Sequence of chain 5.A:
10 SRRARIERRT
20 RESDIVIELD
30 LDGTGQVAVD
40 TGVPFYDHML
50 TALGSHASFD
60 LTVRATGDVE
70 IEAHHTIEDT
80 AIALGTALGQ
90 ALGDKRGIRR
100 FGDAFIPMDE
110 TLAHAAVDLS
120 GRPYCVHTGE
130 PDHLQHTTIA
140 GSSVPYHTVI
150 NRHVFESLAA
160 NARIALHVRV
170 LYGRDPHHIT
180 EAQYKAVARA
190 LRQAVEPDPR

Binding-site contacts:
Ligand atom C3 contacts residue GLU21 of chain 5.A at 3.7 Å.
Ligand atom N7 contacts residue MN1 of chain 22.C at 2.2 Å.
Ligand atom N10 contacts residue MET107 of chain 22.A at 3.2 Å.
Ligand atom C8 contacts residue HIS73 of chain 5.A at 3.1 Å.
Ligand atom C1 contacts residue GLU21 of chain 5.A at 4.0 Å.
Ligand atom N10 contacts residue GLU77 of chain 5.A at 3.7 Å.
Ligand atom C3 contacts residue HIS74 of chain 5.A at 3.5 Å.
Ligand atom C6 contacts residue MET107 of chain 22.A at 3.3 Å (hydrophobic).
Ligand atom N7 contacts residue HIS74 of chain 5.A at 3.1 Å (h-bond).
Ligand atom C6 contacts residue HIS74 of chain 5.A at 3.8 Å.
Ligand atom C8 contacts residue HIS176 of chain 22.A at 3.5 Å.
Ligand atom N9 contacts residue MET107 of chain 22.A at 3.5 Å.
Ligand atom C11 contacts residue MET107 of chain 22.A at 3.7 Å (hydrophobic).
Ligand atom N7 contacts residue MET107 of chain 22.A at 3.6 Å.
Ligand atom C6 contacts residue GLU180 of chain 22.A at 3.8 Å.
Ligand atom N5 contacts residue HIS47 of chain 22.A at 3.2 Å (h-bond).
Ligand atom C3 contacts residue ACT1 of chain 5.G at 3.9 Å.
Ligand atom C8 contacts residue MET107 of chain 22.A at 3.6 Å (hydrophobic).
Ligand atom N9 contacts residue HIS73 of chain 5.A at 3.1 Å (h-bond).
Ligand atom N9 contacts residue MN1 of chain 5.B at 2.4 Å.
Ligand atom C11 contacts residue MN1 of chain 5.B at 3.9 Å.
Ligand atom N10 contacts residue MN1 of chain 5.B at 3.5 Å.
Ligand atom C4 contacts residue MET107 of chain 22.A at 3.9 Å (hydrophobic).
Ligand atom C6 contacts residue MN1 of chain 22.C at 3.0 Å.
Ligand atom C8 contacts residue HIS177 of chain 22.A at 3.8 Å.
Ligand atom C8 contacts residue HIS74 of chain 5.A at 3.8 Å.
Ligand atom C4 contacts residue MN1 of chain 22.C at 3.2 Å.
Ligand atom C11 contacts residue ARG121 of chain 19.A at 3.1 Å.
Ligand atom C4 contacts residue GLU180 of chain 22.A at 3.5 Å.
Ligand atom N9 contacts residue HIS177 of chain 22.A at 3.4 Å (h-bond).
Ligand atom C11 contacts residue ACT1 of chain 5.G at 3.9 Å.
Ligand atom C11 contacts residue GLU77 of chain 5.A at 3.8 Å.
Ligand atom C8 contacts residue MN1 of chain 5.B at 3.3 Å.
Ligand atom N7 contacts residue GLU180 of chain 22.A at 3.2 Å (salt-bridge).
Ligand atom N7 contacts residue HIS176 of chain 22.A at 3.0 Å (h-bond).
Ligand atom C8 contacts residue MN1 of chain 22.C at 3.4 Å.
Ligand atom N9 contacts residue GLU77 of chain 5.A at 3.1 Å (salt-bridge).
Ligand atom N5 contacts residue GLU180 of chain 22.A at 2.8 Å (salt-bridge).
Ligand atom N5 contacts residue MN1 of chain 22.C at 2.3 Å.
Ligand atom N5 contacts residue HIS74 of chain 5.A at 3.4 Å (h-bond).

Sequence of chain 19.A:
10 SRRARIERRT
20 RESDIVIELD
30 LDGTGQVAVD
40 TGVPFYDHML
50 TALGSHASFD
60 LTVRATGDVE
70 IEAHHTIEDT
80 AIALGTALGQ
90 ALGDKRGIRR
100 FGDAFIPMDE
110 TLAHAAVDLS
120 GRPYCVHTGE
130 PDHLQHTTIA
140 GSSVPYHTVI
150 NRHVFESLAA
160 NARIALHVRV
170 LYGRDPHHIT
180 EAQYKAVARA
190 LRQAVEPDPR

Sequence of chain 22.A:
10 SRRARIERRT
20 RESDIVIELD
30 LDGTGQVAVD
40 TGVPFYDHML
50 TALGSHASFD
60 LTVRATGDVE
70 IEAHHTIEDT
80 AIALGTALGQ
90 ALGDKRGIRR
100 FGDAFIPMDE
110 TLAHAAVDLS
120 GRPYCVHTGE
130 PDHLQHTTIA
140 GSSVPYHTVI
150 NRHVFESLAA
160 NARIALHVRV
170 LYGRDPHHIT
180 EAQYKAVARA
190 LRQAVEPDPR

The small molecule below binds the protein below.
Small molecule (SMILES): CC(C)[C@H](N)c1ncnn1C